The small molecule below binds the protein below.
Small molecule (SMILES): NC(=O)OCc1ccccc1

Binding-site contacts:
Ligand atom N1 contacts residue ZN1 of chain 1.B at 2.0 Å.
Ligand atom C1 contacts residue HIS119 of chain 1.A at 3.8 Å.
Ligand atom C1 contacts residue HIS94 of chain 1.A at 4.0 Å.
Ligand atom C4 contacts residue GLN92 of chain 1.A at 4.1 Å.
Ligand atom C8 contacts residue LEU140 of chain 1.A at 3.4 Å (hydrophobic).
Ligand atom C6 contacts residue GLN92 of chain 1.A at 4.2 Å.
Ligand atom C5 contacts residue GLN92 of chain 1.A at 3.9 Å.
Ligand atom O1 contacts residue SER196 of chain 1.A at 4.2 Å.
Ligand atom C7 contacts residue VAL121 of chain 1.A at 3.9 Å (hydrophobic).
Ligand atom C7 contacts residue LEU197 of chain 1.A at 3.5 Å (hydrophobic).
Ligand atom N1 contacts residue HIS94 of chain 1.A at 3.3 Å (h-bond).
Ligand atom C8 contacts residue VAL121 of chain 1.A at 3.5 Å (hydrophobic).
Ligand atom C6 contacts residue LEU197 of chain 1.A at 4.2 Å (hydrophobic).
Ligand atom C6 contacts residue PHE130 of chain 1.A at 3.7 Å (hydrophobic).
Ligand atom O2 contacts residue HIS119 of chain 1.A at 3.7 Å.
Ligand atom C7 contacts residue PHE130 of chain 1.A at 3.5 Å (hydrophobic).
Ligand atom C2 contacts residue HIS94 of chain 1.A at 4.1 Å.
Ligand atom C2 contacts residue VAL121 of chain 1.A at 3.7 Å (hydrophobic).
Ligand atom O2 contacts residue ZN1 of chain 1.B at 3.0 Å.
Ligand atom C8 contacts residue LEU197 of chain 1.A at 3.3 Å (hydrophobic).
Ligand atom O1 contacts residue LEU197 of chain 1.A at 3.2 Å.
Ligand atom N1 contacts residue HIS119 of chain 1.A at 3.3 Å (h-bond).
Ligand atom C4 contacts residue HIS94 of chain 1.A at 4.0 Å.
Ligand atom N1 contacts residue THR198 of chain 1.A at 2.8 Å (h-bond).
Ligand atom C7 contacts residue LEU140 of chain 1.A at 3.5 Å (hydrophobic).
Ligand atom N1 contacts residue GLU106 of chain 1.A at 4.1 Å.
Ligand atom C3 contacts residue VAL121 of chain 1.A at 3.8 Å (hydrophobic).
Ligand atom C3 contacts residue LEU197 of chain 1.A at 3.9 Å (hydrophobic).
Ligand atom O2 contacts residue HIS94 of chain 1.A at 3.2 Å.
Ligand atom C3 contacts residue HIS94 of chain 1.A at 4.4 Å.
Ligand atom C1 contacts residue THR198 of chain 1.A at 3.5 Å.
Ligand atom C1 contacts residue TRP208 of chain 1.A at 4.3 Å (hydrophobic).
Ligand atom C1 contacts residue ZN1 of chain 1.B at 2.9 Å.
Ligand atom C2 contacts residue VAL142 of chain 1.A at 3.8 Å (hydrophobic).
Ligand atom O1 contacts residue TRP208 of chain 1.A at 3.9 Å.
Ligand atom N1 contacts residue HIS96 of chain 1.A at 3.3 Å (h-bond).
Ligand atom C4 contacts residue VAL121 of chain 1.A at 4.4 Å (hydrophobic).
Ligand atom O2 contacts residue VAL121 of chain 1.A at 4.2 Å.
Ligand atom O1 contacts residue THR198 of chain 1.A at 2.7 Å (h-bond).
Ligand atom O1 contacts residue ZN1 of chain 1.B at 4.0 Å.

Sequence of chain 1.A:
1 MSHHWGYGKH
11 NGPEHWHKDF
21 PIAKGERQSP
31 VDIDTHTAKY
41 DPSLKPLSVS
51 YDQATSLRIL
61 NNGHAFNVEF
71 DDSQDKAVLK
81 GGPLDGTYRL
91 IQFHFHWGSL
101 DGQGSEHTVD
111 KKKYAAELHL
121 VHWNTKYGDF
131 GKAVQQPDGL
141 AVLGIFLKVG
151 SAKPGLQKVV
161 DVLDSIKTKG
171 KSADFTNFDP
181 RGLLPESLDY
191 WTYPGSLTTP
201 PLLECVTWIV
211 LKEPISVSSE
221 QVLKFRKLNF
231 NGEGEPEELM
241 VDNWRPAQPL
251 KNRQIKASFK